Binding-site contacts:
Ligand atom C2 contacts residue THR182 of chain 1.R at 4.1 Å.
Ligand atom O1B contacts residue LEU347 of chain 1.R at 3.5 Å (h-bond).
Ligand atom O4 contacts residue SER183 of chain 1.R at 3.0 Å (h-bond).
Ligand atom O1B contacts residue ALA349 of chain 1.R at 4.3 Å.
Ligand atom O4 contacts residue GLY184 of chain 1.R at 4.5 Å.
Ligand atom C3 contacts residue THR182 of chain 1.R at 4.3 Å.
Ligand atom C6 contacts residue THR182 of chain 1.R at 4.1 Å.
Ligand atom C2 contacts residue ALA349 of chain 1.R at 4.4 Å (hydrophobic).
Ligand atom C1 contacts residue SER348 of chain 1.R at 1.6 Å.
Ligand atom O1B contacts residue ASN346 of chain 1.R at 2.8 Å (h-bond).
Ligand atom C2 contacts residue ASN346 of chain 1.R at 3.9 Å.
Ligand atom C4 contacts residue ASN346 of chain 1.R at 4.2 Å.
Ligand atom C4 contacts residue SER348 of chain 1.R at 3.7 Å.
Ligand atom O8 contacts residue THR182 of chain 1.R at 3.6 Å.
Ligand atom O8 contacts residue SER348 of chain 1.R at 4.2 Å.
Ligand atom C3 contacts residue SER183 of chain 1.R at 4.3 Å.
Ligand atom C5 contacts residue SER348 of chain 1.R at 4.2 Å.
Ligand atom C6 contacts residue SER348 of chain 1.R at 3.6 Å.
Ligand atom C5 contacts residue THR182 of chain 1.R at 4.4 Å.
Ligand atom C1 contacts residue ASN346 of chain 1.R at 3.7 Å.
Ligand atom O1A contacts residue SER348 of chain 1.R at 2.4 Å (h-bond).
Ligand atom O4 contacts residue ASN346 of chain 1.R at 4.2 Å.
Ligand atom C4 contacts residue SER183 of chain 1.R at 3.4 Å.
Ligand atom C4 contacts residue THR182 of chain 1.R at 3.9 Å.
Ligand atom C3 contacts residue ASN346 of chain 1.R at 3.1 Å.
Ligand atom C3 contacts residue SER348 of chain 1.R at 2.7 Å.
Ligand atom O1B contacts residue SER348 of chain 1.R at 2.2 Å (h-bond).
Ligand atom C2 contacts residue SER348 of chain 1.R at 1.4 Å.
Ligand atom O6 contacts residue SER348 of chain 1.R at 2.5 Å (h-bond).

Sequence of chain 1.R:
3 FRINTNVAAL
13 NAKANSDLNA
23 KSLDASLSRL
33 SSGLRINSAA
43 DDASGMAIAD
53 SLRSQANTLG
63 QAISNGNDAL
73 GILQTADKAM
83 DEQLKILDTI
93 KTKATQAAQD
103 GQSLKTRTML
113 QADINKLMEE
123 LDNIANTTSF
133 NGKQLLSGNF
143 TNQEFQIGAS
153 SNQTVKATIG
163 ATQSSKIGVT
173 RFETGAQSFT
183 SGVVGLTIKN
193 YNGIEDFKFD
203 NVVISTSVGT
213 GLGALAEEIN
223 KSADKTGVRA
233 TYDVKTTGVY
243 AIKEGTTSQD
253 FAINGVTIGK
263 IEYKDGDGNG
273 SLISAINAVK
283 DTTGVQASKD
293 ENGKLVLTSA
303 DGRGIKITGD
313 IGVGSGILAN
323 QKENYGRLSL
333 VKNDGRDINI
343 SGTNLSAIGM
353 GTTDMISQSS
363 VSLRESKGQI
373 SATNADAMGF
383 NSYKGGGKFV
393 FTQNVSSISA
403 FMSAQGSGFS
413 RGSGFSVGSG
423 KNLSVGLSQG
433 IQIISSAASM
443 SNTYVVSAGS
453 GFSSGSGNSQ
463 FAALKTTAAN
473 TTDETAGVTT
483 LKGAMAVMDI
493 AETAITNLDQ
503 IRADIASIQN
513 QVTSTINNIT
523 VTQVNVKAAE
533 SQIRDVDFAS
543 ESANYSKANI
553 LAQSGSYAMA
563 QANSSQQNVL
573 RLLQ

This small molecule binds to this protein.
Small molecule (SMILES): C[C@H](O)[C@H](N)[C@@H]1O[C@](O)(C(=O)O)C[C@H](O)[C@@H]1N